Sequence of chain 1.E:
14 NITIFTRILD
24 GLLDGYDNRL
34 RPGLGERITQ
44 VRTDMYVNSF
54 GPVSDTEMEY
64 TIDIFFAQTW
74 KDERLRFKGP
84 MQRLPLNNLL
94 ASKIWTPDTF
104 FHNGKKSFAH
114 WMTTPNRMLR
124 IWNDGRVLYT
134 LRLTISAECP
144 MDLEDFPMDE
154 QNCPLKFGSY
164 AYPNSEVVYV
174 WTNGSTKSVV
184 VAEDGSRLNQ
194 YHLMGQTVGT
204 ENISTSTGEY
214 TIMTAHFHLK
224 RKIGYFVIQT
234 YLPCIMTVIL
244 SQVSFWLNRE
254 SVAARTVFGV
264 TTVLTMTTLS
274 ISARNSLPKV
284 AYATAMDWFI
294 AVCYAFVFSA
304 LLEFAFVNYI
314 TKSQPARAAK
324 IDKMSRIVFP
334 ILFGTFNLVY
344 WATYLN

Binding-site contacts:
Ligand atom O3 contacts residue ASN51 of chain 1.D at 3.7 Å.
Ligand atom C8 contacts residue ASP47 of chain 1.D at 3.7 Å.
Ligand atom O contacts residue THR133 of chain 1.D at 3.6 Å.
Ligand atom C7 contacts residue SER209 of chain 1.E at 3.9 Å.
Ligand atom C15 contacts residue TYR49 of chain 1.D at 3.5 Å (hydrophobic).
Ligand atom N3 contacts residue TYR49 of chain 1.D at 3.7 Å.
Ligand atom C10 contacts residue TYR49 of chain 1.D at 3.4 Å (hydrophobic).
Ligand atom C3 contacts residue PHE68 of chain 1.D at 3.8 Å (hydrophobic).
Ligand atom C15 contacts residue THR208 of chain 1.E at 3.5 Å.
Ligand atom O4 contacts residue LYS159 of chain 1.E at 3.6 Å.
Ligand atom N1 contacts residue THR210 of chain 1.E at 3.4 Å.
Ligand atom O4 contacts residue HIS105 of chain 1.E at 2.9 Å.
Ligand atom C14 contacts residue THR208 of chain 1.E at 3.8 Å.
Ligand atom C contacts residue TYR163 of chain 1.E at 3.8 Å (hydrophobic).
Ligand atom C9 contacts residue PHE68 of chain 1.D at 3.9 Å (hydrophobic).
Ligand atom C8 contacts residue PHE68 of chain 1.D at 3.8 Å (hydrophobic).
Ligand atom C18 contacts residue ASN51 of chain 1.D at 3.4 Å.
Ligand atom C5 contacts residue THR210 of chain 1.E at 3.2 Å.
Ligand atom O3 contacts residue ASP187 of chain 1.D at 3.6 Å.
Ligand atom C6 contacts residue THR210 of chain 1.E at 3.9 Å.
Ligand atom C1 contacts residue TYR163 of chain 1.E at 3.8 Å (hydrophobic).
Ligand atom N2 contacts residue THR208 of chain 1.E at 3.4 Å.
Ligand atom C8 contacts residue TYR49 of chain 1.D at 3.8 Å (hydrophobic).
Ligand atom C14 contacts residue TYR49 of chain 1.D at 3.7 Å (hydrophobic).
Ligand atom N contacts residue THR210 of chain 1.E at 3.4 Å (h-bond).
Ligand atom N1 contacts residue THR133 of chain 1.D at 3.1 Å.
Ligand atom C12 contacts residue THR208 of chain 1.E at 3.8 Å.
Ligand atom N2 contacts residue TYR49 of chain 1.D at 3.6 Å.
Ligand atom C17 contacts residue TYR49 of chain 1.D at 3.4 Å (hydrophobic).
Ligand atom N contacts residue TYR213 of chain 1.E at 3.7 Å.
Ligand atom C16 contacts residue TYR49 of chain 1.D at 3.9 Å (hydrophobic).
Ligand atom C contacts residue TYR213 of chain 1.E at 3.8 Å (hydrophobic).
Ligand atom C5 contacts residue THR208 of chain 1.E at 3.6 Å.
Ligand atom O2 contacts residue ILE206 of chain 1.E at 3.6 Å.
Ligand atom N contacts residue THR208 of chain 1.E at 3.6 Å.
Ligand atom O contacts residue ALA70 of chain 1.D at 3.8 Å.
Ligand atom C contacts residue SER162 of chain 1.E at 3.4 Å.
Ligand atom C11 contacts residue THR208 of chain 1.E at 3.6 Å.
Ligand atom O1 contacts residue THR208 of chain 1.E at 3.8 Å.
Ligand atom C2 contacts residue TYR163 of chain 1.E at 3.5 Å (hydrophobic).

Sequence of chain 1.D:
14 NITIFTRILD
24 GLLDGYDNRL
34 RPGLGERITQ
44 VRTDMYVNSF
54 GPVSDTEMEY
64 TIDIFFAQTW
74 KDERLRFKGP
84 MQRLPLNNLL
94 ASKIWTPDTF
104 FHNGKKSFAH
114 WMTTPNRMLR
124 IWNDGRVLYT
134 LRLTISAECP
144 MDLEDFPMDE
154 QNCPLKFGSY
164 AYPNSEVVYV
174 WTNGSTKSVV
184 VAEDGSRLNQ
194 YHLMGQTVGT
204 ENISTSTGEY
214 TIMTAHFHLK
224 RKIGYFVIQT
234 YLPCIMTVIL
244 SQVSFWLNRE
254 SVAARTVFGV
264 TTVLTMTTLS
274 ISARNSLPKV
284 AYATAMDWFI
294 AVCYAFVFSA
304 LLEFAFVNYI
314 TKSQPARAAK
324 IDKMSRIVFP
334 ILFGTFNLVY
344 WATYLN

This small molecule binds to this protein.
Small molecule (SMILES): Cc1ccc(-c2noc(C)c2COc2ccc(C(=O)N3CCS(=O)(=O)CC3)cn2)cn1